The protein below binds the small molecule below.
Small molecule (SMILES): OC[C@H]1O[C@@H](O)[C@H](O)[C@@H](O)[C@H]1O

Binding-site contacts:
Ligand atom C3 contacts residue GLY219 of chain 1.A at 4.3 Å.
Ligand atom C5 contacts residue ASN220 of chain 1.A at 4.3 Å.
Ligand atom O1 contacts residue ASN220 of chain 1.A at 4.4 Å.
Ligand atom O3 contacts residue ASN136 of chain 1.A at 4.2 Å.
Ligand atom C6 contacts residue TYR130 of chain 1.A at 3.5 Å (hydrophobic).
Ligand atom O6 contacts residue GLU223 of chain 1.A at 2.8 Å (salt-bridge).
Ligand atom O4 contacts residue ASP86 of chain 1.A at 2.4 Å (salt-bridge).
Ligand atom O3 contacts residue GLY219 of chain 1.A at 4.2 Å.
Ligand atom C4 contacts residue VAL85 of chain 1.A at 4.3 Å (hydrophobic).
Ligand atom O2 contacts residue TYR135 of chain 1.A at 4.0 Å.
Ligand atom O6 contacts residue ASN220 of chain 1.A at 4.0 Å.
Ligand atom O3 contacts residue GLY106 of chain 1.A at 3.7 Å.
Ligand atom C4 contacts residue GLY219 of chain 1.A at 4.3 Å.
Ligand atom C6 contacts residue ASN220 of chain 1.A at 3.9 Å.
Ligand atom O1 contacts residue TYR135 of chain 1.A at 4.3 Å.
Ligand atom C3 contacts residue TYR135 of chain 1.A at 4.4 Å (hydrophobic).
Ligand atom O5 contacts residue ASN220 of chain 1.A at 3.5 Å.
Ligand atom O6 contacts residue TYR130 of chain 1.A at 4.0 Å.
Ligand atom C3 contacts residue ASP86 of chain 1.A at 3.5 Å.
Ligand atom O4 contacts residue VAL85 of chain 1.A at 3.5 Å.
Ligand atom O5 contacts residue GLY219 of chain 1.A at 4.0 Å.
Ligand atom C3 contacts residue TYR130 of chain 1.A at 4.0 Å (hydrophobic).
Ligand atom O4 contacts residue GLY219 of chain 1.A at 3.2 Å.
Ligand atom C2 contacts residue GLY219 of chain 1.A at 3.8 Å.
Ligand atom O3 contacts residue ASP86 of chain 1.A at 2.9 Å (salt-bridge).
Ligand atom C6 contacts residue GLU223 of chain 1.A at 3.2 Å.
Ligand atom C4 contacts residue ASP86 of chain 1.A at 3.2 Å.
Ligand atom O1 contacts residue GLY219 of chain 1.A at 3.4 Å (h-bond).
Ligand atom C5 contacts residue TYR130 of chain 1.A at 3.8 Å (hydrophobic).
Ligand atom C2 contacts residue ASP86 of chain 1.A at 4.3 Å.
Ligand atom C1 contacts residue GLY219 of chain 1.A at 4.0 Å.
Ligand atom C1 contacts residue TYR135 of chain 1.A at 3.9 Å (hydrophobic).
Ligand atom C4 contacts residue TYR130 of chain 1.A at 3.7 Å (hydrophobic).
Ligand atom O3 contacts residue TYR130 of chain 1.A at 4.3 Å.
Ligand atom C2 contacts residue TYR135 of chain 1.A at 4.4 Å (hydrophobic).
Ligand atom C6 contacts residue VAL85 of chain 1.A at 3.9 Å (hydrophobic).
Ligand atom O4 contacts residue ASN220 of chain 1.A at 3.5 Å (h-bond).

Sequence of chain 1.A:
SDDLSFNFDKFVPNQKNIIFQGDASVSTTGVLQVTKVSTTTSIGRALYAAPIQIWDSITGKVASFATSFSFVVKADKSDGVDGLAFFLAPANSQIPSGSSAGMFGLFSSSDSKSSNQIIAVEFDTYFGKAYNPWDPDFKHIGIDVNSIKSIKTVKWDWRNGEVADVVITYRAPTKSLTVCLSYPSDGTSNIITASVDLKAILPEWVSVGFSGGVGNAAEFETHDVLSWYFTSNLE